A protein and the small-molecule ligand that binds it are described below.
Small molecule (SMILES): C#CCN1C(=O)[C@@H](C)N(CC#C)c2nc(Nc3ccc4c(=O)[nH][nH]c4c3)ncc21

Sequence of chain 1.C:
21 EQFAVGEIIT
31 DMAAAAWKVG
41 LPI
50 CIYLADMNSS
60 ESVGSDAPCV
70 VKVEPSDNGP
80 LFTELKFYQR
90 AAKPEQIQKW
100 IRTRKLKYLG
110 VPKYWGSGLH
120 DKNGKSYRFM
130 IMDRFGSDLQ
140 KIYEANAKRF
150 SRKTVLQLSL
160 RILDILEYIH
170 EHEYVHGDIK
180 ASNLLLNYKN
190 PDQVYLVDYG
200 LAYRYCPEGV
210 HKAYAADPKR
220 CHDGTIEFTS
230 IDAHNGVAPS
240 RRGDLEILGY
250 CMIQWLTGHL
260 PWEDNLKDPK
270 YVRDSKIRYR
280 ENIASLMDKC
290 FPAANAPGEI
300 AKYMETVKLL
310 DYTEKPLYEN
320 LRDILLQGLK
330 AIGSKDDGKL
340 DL

Binding-site contacts:
Ligand atom C1 contacts residue ARG133 of chain 1.C at 3.0 Å.
Ligand atom N7 contacts residue ARG133 of chain 1.C at 3.5 Å.
Ligand atom C11 contacts residue PHE134 of chain 1.C at 3.7 Å (hydrophobic).
Ligand atom C14 contacts residue TYR87 of chain 1.C at 3.6 Å (hydrophobic).
Ligand atom C20 contacts residue PHE134 of chain 1.C at 3.7 Å (hydrophobic).
Ligand atom C16 contacts residue MET131 of chain 1.C at 3.8 Å (hydrophobic).
Ligand atom C14 contacts residue MET131 of chain 1.C at 3.1 Å (hydrophobic).
Ligand atom C13 contacts residue MET131 of chain 1.C at 3.6 Å (hydrophobic).
Ligand atom O2 contacts residue GLU83 of chain 1.C at 2.7 Å (salt-bridge).
Ligand atom N6 contacts residue LYS71 of chain 1.C at 3.4 Å (salt-bridge).
Ligand atom C2 contacts residue ARG133 of chain 1.C at 3.7 Å.
Ligand atom N4 contacts residue VAL69 of chain 1.C at 3.7 Å.
Ligand atom N7 contacts residue PHE134 of chain 1.C at 2.6 Å (h-bond).
Ligand atom N4 contacts residue ASP132 of chain 1.C at 3.0 Å (salt-bridge).
Ligand atom N5 contacts residue LYS71 of chain 1.C at 2.9 Å (salt-bridge).
Ligand atom C3 contacts residue GLY135 of chain 1.C at 3.5 Å.
Ligand atom C3 contacts residue PHE134 of chain 1.C at 3.2 Å (hydrophobic).
Ligand atom C19 contacts residue PHE134 of chain 1.C at 2.8 Å (hydrophobic).
Ligand atom C15 contacts residue TYR87 of chain 1.C at 3.9 Å (hydrophobic).
Ligand atom C13 contacts residue ASP132 of chain 1.C at 3.2 Å.
Ligand atom C16 contacts residue LYS71 of chain 1.C at 3.8 Å.
Ligand atom N3 contacts residue LEU184 of chain 1.C at 3.8 Å.
Ligand atom N1 contacts residue PHE134 of chain 1.C at 3.9 Å.
Ligand atom N5 contacts residue ASP197 of chain 1.C at 3.6 Å (salt-bridge).
Ligand atom O2 contacts residue TYR87 of chain 1.C at 2.8 Å (h-bond).
Ligand atom C12 contacts residue ASP132 of chain 1.C at 3.5 Å.
Ligand atom N5 contacts residue GLU83 of chain 1.C at 3.4 Å (salt-bridge).
Ligand atom O2 contacts residue ASP197 of chain 1.C at 3.1 Å (salt-bridge).
Ligand atom N7 contacts residue VAL69 of chain 1.C at 3.9 Å.
Ligand atom C16 contacts residue ASP197 of chain 1.C at 3.5 Å.
Ligand atom C16 contacts residue TYR87 of chain 1.C at 3.6 Å (hydrophobic).
Ligand atom C15 contacts residue VAL196 of chain 1.C at 3.8 Å (hydrophobic).
Ligand atom C16 contacts residue GLU83 of chain 1.C at 3.4 Å.
Ligand atom C16 contacts residue VAL196 of chain 1.C at 3.8 Å (hydrophobic).
Ligand atom C13 contacts residue PHE134 of chain 1.C at 3.6 Å (hydrophobic).
Ligand atom C15 contacts residue MET131 of chain 1.C at 3.4 Å (hydrophobic).
Ligand atom N1 contacts residue GLY135 of chain 1.C at 3.9 Å.
Ligand atom N4 contacts residue PHE134 of chain 1.C at 3.6 Å.
Ligand atom C14 contacts residue VAL196 of chain 1.C at 3.8 Å (hydrophobic).
Ligand atom C2 contacts residue PHE134 of chain 1.C at 3.5 Å (hydrophobic).